The protein below binds the small molecule below.
Small molecule (SMILES): O=C([O-])C(=O)/C=C/CC(=O)c1ccccc1

Sequence of chain 2.A:
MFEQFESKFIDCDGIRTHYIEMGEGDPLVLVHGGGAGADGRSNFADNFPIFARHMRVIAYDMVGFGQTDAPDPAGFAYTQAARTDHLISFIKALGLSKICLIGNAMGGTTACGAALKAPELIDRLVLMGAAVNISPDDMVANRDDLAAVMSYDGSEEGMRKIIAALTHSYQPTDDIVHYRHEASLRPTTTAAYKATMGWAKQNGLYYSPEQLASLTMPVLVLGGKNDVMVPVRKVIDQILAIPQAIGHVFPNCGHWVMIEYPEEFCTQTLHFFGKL

Binding-site contacts:
Ligand atom OA2 contacts residue LEU166 of chain 2.A at 3.8 Å.
Ligand atom CB1 contacts residue MET229 of chain 2.A at 4.0 Å (hydrophobic).
Ligand atom CA4 contacts residue HIS255 of chain 2.A at 3.7 Å.
Ligand atom CA2 contacts residue TRP256 of chain 2.A at 3.8 Å (hydrophobic).
Ligand atom CB5 contacts residue LEU146 of chain 2.A at 3.8 Å (hydrophobic).
Ligand atom OA1 contacts residue GLY35 of chain 2.A at 3.1 Å (h-bond).
Ligand atom CB6 contacts residue MET229 of chain 2.A at 3.9 Å (hydrophobic).
Ligand atom CA3 contacts residue GLY34 of chain 2.A at 3.9 Å.
Ligand atom CA5 contacts residue ALA105 of chain 2.A at 4.0 Å (hydrophobic).
Ligand atom CA3 contacts residue LEU166 of chain 2.A at 3.6 Å (hydrophobic).
Ligand atom OA3 contacts residue GLY33 of chain 2.A at 3.9 Å.
Ligand atom CA2 contacts residue ASN104 of chain 2.A at 3.7 Å.
Ligand atom OA3 contacts residue HIS255 of chain 2.A at 3.2 Å.
Ligand atom CA4 contacts residue ALA105 of chain 2.A at 3.5 Å (hydrophobic).
Ligand atom CA1 contacts residue LEU166 of chain 2.A at 3.6 Å (hydrophobic).
Ligand atom OA1 contacts residue GLY34 of chain 2.A at 4.0 Å.
Ligand atom CB4 contacts residue LEU146 of chain 2.A at 3.6 Å (hydrophobic).
Ligand atom CA6 contacts residue ALA105 of chain 2.A at 3.5 Å (hydrophobic).
Ligand atom OA3 contacts residue ASN104 of chain 2.A at 2.8 Å (h-bond).
Ligand atom OA1 contacts residue LEU166 of chain 2.A at 3.9 Å.
Ligand atom CA2 contacts residue LEU166 of chain 2.A at 3.8 Å (hydrophobic).
Ligand atom OA4 contacts residue ALA105 of chain 2.A at 3.1 Å.
Ligand atom OA2 contacts residue TRP256 of chain 2.A at 2.9 Å (h-bond).
Ligand atom OA4 contacts residue MET106 of chain 2.A at 3.4 Å (h-bond).
Ligand atom CA4 contacts residue LEU166 of chain 2.A at 3.7 Å (hydrophobic).
Ligand atom OA1 contacts residue GLY33 of chain 2.A at 3.9 Å.
Ligand atom CB3 contacts residue MET150 of chain 2.A at 3.7 Å (hydrophobic).
Ligand atom CA1 contacts residue ARG180 of chain 2.A at 3.4 Å.
Ligand atom OA1 contacts residue ARG180 of chain 2.A at 2.8 Å (salt-bridge).
Ligand atom CA1 contacts residue GLY33 of chain 2.A at 3.8 Å.
Ligand atom CA5 contacts residue MET229 of chain 2.A at 3.6 Å (hydrophobic).
Ligand atom OA4 contacts residue GLY34 of chain 2.A at 3.2 Å (h-bond).
Ligand atom CA2 contacts residue GLY33 of chain 2.A at 3.7 Å.
Ligand atom CB5 contacts residue MET229 of chain 2.A at 3.6 Å (hydrophobic).
Ligand atom OA1 contacts residue ALA38 of chain 2.A at 3.6 Å.
Ligand atom OA2 contacts residue ARG180 of chain 2.A at 2.8 Å (salt-bridge).
Ligand atom OA2 contacts residue ASN43 of chain 2.A at 3.0 Å (h-bond).
Ligand atom CA1 contacts residue TRP256 of chain 2.A at 3.6 Å (hydrophobic).
Ligand atom OA3 contacts residue TRP256 of chain 2.A at 3.2 Å (h-bond).
Ligand atom CA3 contacts residue GLY35 of chain 2.A at 3.8 Å.